The protein below binds the small molecule below.
Small molecule (SMILES): CC(=O)N[C@@H]1[C@@H](O)[C@H](O)[C@@H](CO)O[C@H]1O

Sequence of chain 1.A:
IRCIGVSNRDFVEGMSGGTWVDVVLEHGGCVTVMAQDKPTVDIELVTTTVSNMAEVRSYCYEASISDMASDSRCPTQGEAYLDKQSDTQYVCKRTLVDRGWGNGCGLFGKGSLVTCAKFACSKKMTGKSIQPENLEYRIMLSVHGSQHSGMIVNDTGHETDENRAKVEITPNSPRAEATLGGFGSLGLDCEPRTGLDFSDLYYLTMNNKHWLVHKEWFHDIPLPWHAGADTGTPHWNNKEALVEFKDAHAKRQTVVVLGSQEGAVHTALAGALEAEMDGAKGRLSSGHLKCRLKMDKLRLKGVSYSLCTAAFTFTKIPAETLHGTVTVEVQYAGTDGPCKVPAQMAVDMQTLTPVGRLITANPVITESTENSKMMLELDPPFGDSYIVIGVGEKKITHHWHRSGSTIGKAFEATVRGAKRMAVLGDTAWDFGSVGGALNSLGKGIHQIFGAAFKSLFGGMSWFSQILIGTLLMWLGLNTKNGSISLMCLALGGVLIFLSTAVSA

Binding-site contacts:
Ligand atom C6 contacts residue HIS158 of chain 1.A at 4.0 Å.
Ligand atom O7 contacts residue THR160 of chain 1.A at 2.5 Å.
Ligand atom C7 contacts residue ASN154 of chain 1.A at 3.0 Å.
Ligand atom C1 contacts residue ASN154 of chain 1.A at 1.6 Å.
Ligand atom C2 contacts residue ASN154 of chain 1.A at 2.5 Å.
Ligand atom C4 contacts residue THR160 of chain 1.A at 3.6 Å.
Ligand atom N2 contacts residue THR160 of chain 1.A at 3.5 Å.
Ligand atom C8 contacts residue VAL153 of chain 1.A at 4.4 Å (hydrophobic).
Ligand atom C6 contacts residue THR160 of chain 1.A at 3.7 Å.
Ligand atom C3 contacts residue ASN154 of chain 1.A at 3.9 Å.
Ligand atom C4 contacts residue ASN154 of chain 1.A at 4.3 Å.
Ligand atom O7 contacts residue ASN154 of chain 1.A at 2.7 Å (h-bond).
Ligand atom O6 contacts residue HIS158 of chain 1.A at 3.4 Å (h-bond).
Ligand atom C3 contacts residue THR160 of chain 1.A at 3.9 Å.
Ligand atom O3 contacts residue THR160 of chain 1.A at 4.3 Å.
Ligand atom C7 contacts residue THR160 of chain 1.A at 3.4 Å.
Ligand atom C8 contacts residue ASN154 of chain 1.A at 4.1 Å.
Ligand atom O5 contacts residue THR160 of chain 1.A at 3.2 Å.
Ligand atom C8 contacts residue ILE152 of chain 1.A at 4.3 Å (hydrophobic).
Ligand atom C5 contacts residue ASN154 of chain 1.A at 3.8 Å.
Ligand atom C1 contacts residue THR160 of chain 1.A at 3.0 Å.
Ligand atom C2 contacts residue THR160 of chain 1.A at 2.7 Å.
Ligand atom O5 contacts residue ASN154 of chain 1.A at 2.4 Å (h-bond).
Ligand atom O5 contacts residue HIS158 of chain 1.A at 3.8 Å.
Ligand atom C5 contacts residue THR160 of chain 1.A at 3.7 Å.
Ligand atom N2 contacts residue ASN154 of chain 1.A at 3.0 Å (h-bond).
Ligand atom O7 contacts residue ASP161 of chain 1.A at 3.7 Å.